The protein below binds the small molecule below.
Small molecule (SMILES): CO[P](=O)(O)O[C@H]1[C@@H](O)[C@H](n2ccc(=O)[nH]c2=O)O[C@@H]1COP(=O)(O)O

Sequence of chain 3.A:
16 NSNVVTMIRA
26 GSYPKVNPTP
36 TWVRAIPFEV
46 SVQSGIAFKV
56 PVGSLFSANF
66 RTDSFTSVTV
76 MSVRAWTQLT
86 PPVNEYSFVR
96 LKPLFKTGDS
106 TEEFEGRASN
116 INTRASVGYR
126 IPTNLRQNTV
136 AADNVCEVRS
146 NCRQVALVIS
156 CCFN

Binding-site contacts:
Ligand atom C5 contacts residue THR21 of chain 42.A at 4.3 Å.
Ligand atom C2 contacts residue ASN16 of chain 42.A at 3.0 Å.
Ligand atom P contacts residue ARG125 of chain 3.A at 3.7 Å.
Ligand atom O2 contacts residue ASN16 of chain 42.A at 2.5 Å (h-bond).
Ligand atom OP1 contacts residue ARG125 of chain 3.A at 2.9 Å (salt-bridge).
Ligand atom O5' contacts residue ARG131 of chain 3.A at 2.6 Å (salt-bridge).
Ligand atom C5 contacts residue ARG125 of chain 3.A at 3.5 Å.
Ligand atom O4 contacts residue THR21 of chain 42.A at 3.9 Å.
Ligand atom N3 contacts residue ASN16 of chain 42.A at 2.9 Å (h-bond).
Ligand atom C4 contacts residue ASN16 of chain 42.A at 4.1 Å.
Ligand atom C3' contacts residue ARG125 of chain 3.A at 3.3 Å.
Ligand atom O5' contacts residue ARG125 of chain 3.A at 3.0 Å (salt-bridge).
Ligand atom O4 contacts residue ARG125 of chain 3.A at 3.8 Å.
Ligand atom OP2 contacts residue ARG131 of chain 3.A at 3.7 Å.
Ligand atom C2 contacts residue ARG125 of chain 3.A at 3.8 Å.
Ligand atom N1 contacts residue ARG125 of chain 3.A at 3.7 Å.
Ligand atom N1 contacts residue ASN16 of chain 42.A at 4.4 Å.
Ligand atom OP3 contacts residue ILE23 of chain 42.A at 4.2 Å.
Ligand atom OP1 contacts residue ARG131 of chain 3.A at 3.4 Å (salt-bridge).
Ligand atom O4 contacts residue SER17 of chain 42.A at 3.2 Å.
Ligand atom C5' contacts residue ARG125 of chain 3.A at 4.1 Å.
Ligand atom C5' contacts residue ARG131 of chain 3.A at 3.2 Å.
Ligand atom P contacts residue ILE23 of chain 42.A at 4.4 Å.
Ligand atom OP3 contacts residue ARG125 of chain 3.A at 2.8 Å.
Ligand atom O2 contacts residue ARG125 of chain 3.A at 3.9 Å.
Ligand atom C6 contacts residue ARG125 of chain 3.A at 3.5 Å.
Ligand atom P contacts residue ARG131 of chain 3.A at 3.5 Å.
Ligand atom C4 contacts residue SER17 of chain 42.A at 4.1 Å.
Ligand atom C5' contacts residue MET76 of chain 3.A at 4.3 Å (hydrophobic).
Ligand atom OP1 contacts residue ILE23 of chain 42.A at 3.9 Å.
Ligand atom C1' contacts residue ARG125 of chain 3.A at 4.2 Å.
Ligand atom N3 contacts residue SER17 of chain 42.A at 4.3 Å.
Ligand atom N3 contacts residue ARG125 of chain 3.A at 3.6 Å (salt-bridge).
Ligand atom O3' contacts residue ARG125 of chain 3.A at 4.0 Å.
Ligand atom OP2 contacts residue ILE23 of chain 42.A at 4.5 Å.
Ligand atom C4 contacts residue ARG125 of chain 3.A at 3.5 Å.
Ligand atom C2' contacts residue ARG125 of chain 3.A at 3.6 Å.
Ligand atom C4' contacts residue ARG125 of chain 3.A at 4.4 Å.
Ligand atom C5' contacts residue SER77 of chain 3.A at 4.4 Å.
Ligand atom OP2 contacts residue SER77 of chain 3.A at 4.1 Å.

Sequence of chain 42.A:
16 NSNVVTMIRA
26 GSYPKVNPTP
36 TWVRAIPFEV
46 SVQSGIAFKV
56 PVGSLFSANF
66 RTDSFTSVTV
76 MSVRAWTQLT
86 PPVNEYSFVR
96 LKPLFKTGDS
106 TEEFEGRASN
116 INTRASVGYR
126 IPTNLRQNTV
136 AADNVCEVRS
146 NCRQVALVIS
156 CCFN